Sequence of chain 2.A:
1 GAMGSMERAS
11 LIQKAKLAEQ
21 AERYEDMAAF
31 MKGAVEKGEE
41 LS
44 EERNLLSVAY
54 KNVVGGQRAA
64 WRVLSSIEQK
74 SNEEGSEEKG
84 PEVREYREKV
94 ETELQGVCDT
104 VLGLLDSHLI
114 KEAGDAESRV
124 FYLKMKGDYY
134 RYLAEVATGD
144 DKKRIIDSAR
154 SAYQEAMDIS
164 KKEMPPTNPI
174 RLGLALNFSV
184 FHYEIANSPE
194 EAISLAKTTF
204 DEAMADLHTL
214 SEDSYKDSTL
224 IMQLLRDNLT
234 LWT

Binding-site contacts:
Ligand atom O1P contacts residue ARG61 of chain 2.A at 2.9 Å (salt-bridge).
Ligand atom N contacts residue LEU179 of chain 2.A at 3.6 Å.
Ligand atom CB contacts residue VAL51 of chain 2.A at 3.8 Å (hydrophobic).
Ligand atom C contacts residue ASN180 of chain 2.A at 3.6 Å.
Ligand atom N contacts residue ASN180 of chain 2.A at 2.9 Å (h-bond).
Ligand atom NH2 contacts residue GLY59 of chain 2.A at 3.7 Å.
Ligand atom O3P contacts residue ARG134 of chain 2.A at 2.8 Å (salt-bridge).
Ligand atom O contacts residue GLU187 of chain 2.A at 3.2 Å (salt-bridge).
Ligand atom CB contacts residue GLU19 of chain 2.A at 3.4 Å.
Ligand atom O contacts residue LYS54 of chain 2.A at 3.6 Å.
Ligand atom O contacts residue ASN231 of chain 2.A at 2.9 Å (h-bond).
Ligand atom CG contacts residue ASN55 of chain 2.A at 3.5 Å.
Ligand atom CB contacts residue ASN180 of chain 2.A at 3.3 Å.
Ligand atom CB contacts residue GLU187 of chain 2.A at 3.2 Å.
Ligand atom O contacts residue ASN55 of chain 2.A at 2.9 Å (h-bond).
Ligand atom CA contacts residue ASN231 of chain 2.A at 3.7 Å.
Ligand atom N contacts residue ASN231 of chain 2.A at 2.9 Å (h-bond).
Ligand atom P contacts residue ARG61 of chain 2.A at 3.7 Å.
Ligand atom CA contacts residue ASN180 of chain 2.A at 3.4 Å.
Ligand atom O contacts residue VAL51 of chain 2.A at 3.6 Å.
Ligand atom NH2 contacts residue ASN55 of chain 2.A at 3.5 Å (h-bond).
Ligand atom N contacts residue LEU234 of chain 2.A at 3.3 Å.
Ligand atom O3P contacts residue TYR135 of chain 2.A at 2.5 Å (h-bond).
Ligand atom CG2 contacts residue P5Q1 of chain 2.D at 3.5 Å.
Ligand atom NE contacts residue ASN55 of chain 2.A at 3.1 Å (h-bond).
Ligand atom CB contacts residue ASN55 of chain 2.A at 3.5 Å.
Ligand atom O contacts residue VAL183 of chain 2.A at 3.5 Å.
Ligand atom OG contacts residue GLU19 of chain 2.A at 2.5 Å (salt-bridge).
Ligand atom P contacts residue TYR135 of chain 2.A at 3.7 Å.
Ligand atom CA contacts residue ASN55 of chain 2.A at 3.4 Å.
Ligand atom C contacts residue ASN55 of chain 2.A at 3.5 Å.
Ligand atom N contacts residue VAL51 of chain 2.A at 3.6 Å.
Ligand atom O contacts residue VAL51 of chain 2.A at 3.6 Å.
Ligand atom CA contacts residue GLU19 of chain 2.A at 3.7 Å.
Ligand atom N contacts residue GLU19 of chain 2.A at 2.8 Å (salt-bridge).
Ligand atom CA contacts residue VAL51 of chain 2.A at 3.7 Å (hydrophobic).
Ligand atom O2P contacts residue ARG61 of chain 2.A at 2.9 Å (salt-bridge).
Ligand atom CB contacts residue TRP235 of chain 2.A at 3.5 Å (hydrophobic).
Ligand atom NH1 contacts residue GLY58 of chain 2.A at 3.5 Å.
Ligand atom O2P contacts residue ARG134 of chain 2.A at 2.8 Å (salt-bridge).

A small-molecule ligand and the protein it binds are described below.
Small molecule (SMILES): CC[C@H](C)[C@H](NC(=O)[C@H](COP(=O)(O)O)NC(=O)CNC(=O)[C@H](C)N)C(=O)N1CCC[C@H]1C(=O)NCC(=O)N[C@@H](CCCN=C(N)N)C(=O)N[C@@H](C)C(=O)N[C@@H](CO)C(=O)O